Binding-site contacts:
Ligand atom O contacts residue TYR154 of chain 1.D at 2.6 Å (h-bond).
Ligand atom O contacts residue ARG96 of chain 1.D at 2.9 Å (salt-bridge).
Ligand atom CD1 contacts residue PHE98 of chain 1.D at 3.4 Å (hydrophobic).
Ligand atom OXT contacts residue LYS145 of chain 1.D at 2.9 Å (salt-bridge).
Ligand atom CB contacts residue ASP151 of chain 1.D at 3.1 Å.
Ligand atom CE1 contacts residue PHE98 of chain 1.D at 3.3 Å (hydrophobic).
Ligand atom NE2 contacts residue TYR154 of chain 1.D at 3.2 Å.
Ligand atom OXT contacts residue TYR83 of chain 1.D at 3.1 Å (h-bond).
Ligand atom N contacts residue TYR6 of chain 1.D at 3.2 Å (h-bond).
Ligand atom N contacts residue TYR170 of chain 1.D at 2.7 Å (h-bond).
Ligand atom OG contacts residue ALA149 of chain 1.D at 3.3 Å.
Ligand atom OH contacts residue GLU61 of chain 1.D at 3.4 Å.
Ligand atom C contacts residue TYR83 of chain 1.D at 3.4 Å (hydrophobic).
Ligand atom OH contacts residue ASP69 of chain 1.D at 2.5 Å (salt-bridge).
Ligand atom O contacts residue THR142 of chain 1.D at 2.4 Å (h-bond).
Ligand atom CB contacts residue TRP166 of chain 1.D at 3.4 Å (hydrophobic).
Ligand atom OG contacts residue ARG65 of chain 1.D at 2.3 Å (salt-bridge).
Ligand atom OE1 contacts residue TYR158 of chain 1.D at 3.3 Å.
Ligand atom OG contacts residue ASP151 of chain 1.D at 2.7 Å (salt-bridge).
Ligand atom O contacts residue TRP72 of chain 1.D at 3.1 Å (h-bond).
Ligand atom CD1 contacts residue ASP151 of chain 1.D at 3.4 Å.
Ligand atom O contacts residue TRP146 of chain 1.D at 2.7 Å (h-bond).
Ligand atom OXT contacts residue THR79 of chain 1.D at 3.2 Å.
Ligand atom N contacts residue ASP69 of chain 1.D at 2.6 Å (salt-bridge).
Ligand atom CZ contacts residue ASP69 of chain 1.D at 3.3 Å.
Ligand atom CE2 contacts residue ARG65 of chain 1.D at 3.2 Å.
Ligand atom NE2 contacts residue TYR158 of chain 1.D at 3.3 Å.
Ligand atom O contacts residue ARG65 of chain 1.D at 2.8 Å (salt-bridge).
Ligand atom O contacts residue TYR158 of chain 1.D at 2.5 Å (h-bond).
Ligand atom OH contacts residue VAL8 of chain 1.D at 3.4 Å.
Ligand atom O contacts residue TYR83 of chain 1.D at 2.8 Å (h-bond).
Ligand atom N contacts residue TYR155 of chain 1.D at 3.1 Å (h-bond).
Ligand atom CD1 contacts residue GLN62 of chain 1.D at 3.3 Å.
Ligand atom N contacts residue GLN62 of chain 1.D at 2.9 Å (h-bond).
Ligand atom CE1 contacts residue GLN62 of chain 1.D at 3.3 Å.
Ligand atom N contacts residue ASP151 of chain 1.D at 3.1 Å (salt-bridge).
Ligand atom O contacts residue LYS145 of chain 1.D at 3.1 Å.
Ligand atom O contacts residue TRP72 of chain 1.D at 2.9 Å (h-bond).
Ligand atom C contacts residue TRP146 of chain 1.D at 3.4 Å (hydrophobic).
Ligand atom CD1 contacts residue TRP166 of chain 1.D at 3.3 Å (hydrophobic).

Sequence of chain 1.D:
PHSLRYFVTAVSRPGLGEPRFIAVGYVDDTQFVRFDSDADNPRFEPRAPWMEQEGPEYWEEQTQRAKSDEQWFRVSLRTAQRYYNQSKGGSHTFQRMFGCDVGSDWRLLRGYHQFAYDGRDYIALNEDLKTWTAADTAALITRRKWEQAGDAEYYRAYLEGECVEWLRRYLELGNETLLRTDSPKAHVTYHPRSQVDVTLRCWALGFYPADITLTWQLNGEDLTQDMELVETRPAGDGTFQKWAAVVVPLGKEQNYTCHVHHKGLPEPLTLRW

A small-molecule ligand and the protein it binds are described below.
Small molecule (SMILES): CC[C@H](C)[C@H](NC(=O)[C@H](CO)NC(=O)[C@H](CC(C)C)NC(=O)CNC(=O)[C@H](CO)NC(=O)[C@H](CCC(N)=O)NC(=O)[C@H](Cc1ccc(O)cc1)NC(=O)[C@@H](N)Cc1ccc(O)cc1)C(=O)N[C@H](C(=O)O)C(C)C